Binding-site contacts:
Ligand atom C7 contacts residue SER51 of chain 1.H at 3.9 Å.
Ligand atom C3 contacts residue ASN93 of chain 1.E at 3.9 Å.
Ligand atom O7 contacts residue GLY16 of chain 1.F at 4.3 Å.
Ligand atom O5 contacts residue SER51 of chain 1.H at 4.4 Å.
Ligand atom C5 contacts residue SER51 of chain 1.H at 4.0 Å.
Ligand atom C7 contacts residue SER17 of chain 1.F at 3.6 Å.
Ligand atom O7 contacts residue ASN93 of chain 1.E at 4.1 Å.
Ligand atom C2 contacts residue ASN93 of chain 1.E at 2.5 Å.
Ligand atom C4 contacts residue ASN93 of chain 1.E at 4.4 Å.
Ligand atom C7 contacts residue ASN93 of chain 1.E at 3.7 Å.
Ligand atom C8 contacts residue GLU92 of chain 1.E at 3.5 Å.
Ligand atom O7 contacts residue SER17 of chain 1.F at 2.9 Å (h-bond).
Ligand atom C1 contacts residue ASN93 of chain 1.E at 1.5 Å.
Ligand atom O6 contacts residue SER51 of chain 1.H at 3.0 Å (h-bond).
Ligand atom C5 contacts residue ASN93 of chain 1.E at 3.8 Å.
Ligand atom C8 contacts residue SER17 of chain 1.F at 3.5 Å.
Ligand atom O5 contacts residue ASN93 of chain 1.E at 2.5 Å (h-bond).
Ligand atom C8 contacts residue SER51 of chain 1.H at 3.4 Å.
Ligand atom N2 contacts residue ASN93 of chain 1.E at 2.9 Å (h-bond).
Ligand atom O7 contacts residue SER51 of chain 1.H at 3.6 Å (h-bond).
Ligand atom C6 contacts residue SER51 of chain 1.H at 3.9 Å.

Sequence of chain 1.F:
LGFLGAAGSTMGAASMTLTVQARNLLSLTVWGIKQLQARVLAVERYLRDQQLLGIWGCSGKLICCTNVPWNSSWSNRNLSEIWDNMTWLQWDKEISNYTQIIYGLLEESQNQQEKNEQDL

Sequence of chain 1.E:
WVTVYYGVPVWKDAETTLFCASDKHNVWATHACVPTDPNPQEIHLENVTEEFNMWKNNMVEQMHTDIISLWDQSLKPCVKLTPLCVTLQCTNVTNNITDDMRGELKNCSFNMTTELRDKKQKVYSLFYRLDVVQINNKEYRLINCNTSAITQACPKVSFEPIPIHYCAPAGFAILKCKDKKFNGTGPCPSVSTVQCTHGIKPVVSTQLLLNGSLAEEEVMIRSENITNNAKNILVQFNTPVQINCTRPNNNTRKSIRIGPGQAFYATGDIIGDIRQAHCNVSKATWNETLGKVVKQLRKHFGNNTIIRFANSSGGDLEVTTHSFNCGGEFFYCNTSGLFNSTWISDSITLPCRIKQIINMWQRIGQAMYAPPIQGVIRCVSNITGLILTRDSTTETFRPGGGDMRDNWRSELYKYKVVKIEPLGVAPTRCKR

This protein binds this small molecule.
Small molecule (SMILES): CC(=O)N[C@H]1[C@H](O[C@H]2[C@H](O)[C@@H](NC(C)=O)CO[C@@H]2CO)O[C@H](CO)[C@@H](O)[C@@H]1O

Sequence of chain 1.H:
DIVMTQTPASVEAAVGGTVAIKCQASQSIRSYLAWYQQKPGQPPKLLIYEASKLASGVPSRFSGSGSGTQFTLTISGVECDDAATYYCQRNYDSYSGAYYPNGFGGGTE